Binding-site contacts:
Ligand atom C2 contacts residue GLY173 of chain 1.A at 4.0 Å.
Ligand atom C3 contacts residue TRP213 of chain 1.A at 3.9 Å (hydrophobic).
Ligand atom O4 contacts residue GLY173 of chain 1.A at 3.3 Å (h-bond).
Ligand atom C6 contacts residue ASP283 of chain 1.A at 3.3 Å.
Ligand atom O3 contacts residue HIS85 of chain 1.A at 3.0 Å (h-bond).
Ligand atom C4 contacts residue VAL206 of chain 1.A at 3.8 Å (hydrophobic).
Ligand atom C3 contacts residue HIS85 of chain 1.A at 3.9 Å.
Ligand atom C2 contacts residue HIS86 of chain 1.A at 3.4 Å.
Ligand atom O2 contacts residue ALA174 of chain 1.A at 3.3 Å.
Ligand atom O2 contacts residue ALA174 of chain 1.A at 3.9 Å.
Ligand atom C1 contacts residue ALA174 of chain 1.A at 3.8 Å (hydrophobic).
Ligand atom C3 contacts residue GLU237 of chain 1.A at 3.1 Å.
Ligand atom O4 contacts residue HIS36 of chain 1.A at 2.5 Å (h-bond).
Ligand atom O3 contacts residue ALA174 of chain 1.A at 3.6 Å.
Ligand atom O6 contacts residue TRP213 of chain 1.A at 3.2 Å (h-bond).
Ligand atom C4 contacts residue HIS36 of chain 1.A at 3.2 Å.
Ligand atom C4 contacts residue TRP213 of chain 1.A at 3.7 Å (hydrophobic).
Ligand atom C3 contacts residue TRP290 of chain 1.A at 3.8 Å (hydrophobic).
Ligand atom C2 contacts residue ALA174 of chain 1.A at 4.0 Å (hydrophobic).
Ligand atom C4 contacts residue TRP290 of chain 1.A at 3.8 Å (hydrophobic).
Ligand atom O3 contacts residue TRP47 of chain 1.A at 3.6 Å.
Ligand atom O4 contacts residue TYR131 of chain 1.A at 3.1 Å (h-bond).
Ligand atom O4 contacts residue HIS85 of chain 1.A at 3.1 Å (h-bond).
Ligand atom C6 contacts residue TRP213 of chain 1.A at 3.5 Å (hydrophobic).
Ligand atom C5 contacts residue TRP290 of chain 1.A at 3.6 Å (hydrophobic).
Ligand atom O3 contacts residue GLY173 of chain 1.A at 3.3 Å.
Ligand atom C6 contacts residue TRP170 of chain 1.A at 3.7 Å (hydrophobic).
Ligand atom O3 contacts residue GLU237 of chain 1.A at 2.5 Å (salt-bridge).
Ligand atom C5 contacts residue TRP213 of chain 1.A at 3.5 Å (hydrophobic).
Ligand atom C6 contacts residue TRP47 of chain 1.A at 3.8 Å (hydrophobic).
Ligand atom O3 contacts residue VAL206 of chain 1.A at 3.8 Å.
Ligand atom C2 contacts residue ALA174 of chain 1.A at 3.6 Å (hydrophobic).
Ligand atom C6 contacts residue TRP290 of chain 1.A at 3.6 Å (hydrophobic).
Ligand atom O2 contacts residue HIS86 of chain 1.A at 2.8 Å (h-bond).
Ligand atom O2 contacts residue TRP47 of chain 1.A at 2.8 Å (h-bond).
Ligand atom O6 contacts residue ASP283 of chain 1.A at 2.5 Å (salt-bridge).
Ligand atom C6 contacts residue PHE34 of chain 1.A at 4.0 Å (hydrophobic).
Ligand atom C6 contacts residue TRP170 of chain 1.A at 3.9 Å (hydrophobic).
Ligand atom O4 contacts residue VAL206 of chain 1.A at 3.4 Å.
Ligand atom C8 contacts residue TRP213 of chain 1.A at 3.8 Å (hydrophobic).

The protein below binds the small molecule below.
Small molecule (SMILES): CC(=O)N[C@@H]1[C@@H](O[C@@H]2O[C@H](CO)[C@H](O)[C@H](O)[C@H]2O)[C@H](O[C@@H]2O[C@@H](C)[C@@H](O)[C@@H](O)[C@@H]2O)[C@@H](CO)O[C@H]1O

Sequence of chain 1.A:
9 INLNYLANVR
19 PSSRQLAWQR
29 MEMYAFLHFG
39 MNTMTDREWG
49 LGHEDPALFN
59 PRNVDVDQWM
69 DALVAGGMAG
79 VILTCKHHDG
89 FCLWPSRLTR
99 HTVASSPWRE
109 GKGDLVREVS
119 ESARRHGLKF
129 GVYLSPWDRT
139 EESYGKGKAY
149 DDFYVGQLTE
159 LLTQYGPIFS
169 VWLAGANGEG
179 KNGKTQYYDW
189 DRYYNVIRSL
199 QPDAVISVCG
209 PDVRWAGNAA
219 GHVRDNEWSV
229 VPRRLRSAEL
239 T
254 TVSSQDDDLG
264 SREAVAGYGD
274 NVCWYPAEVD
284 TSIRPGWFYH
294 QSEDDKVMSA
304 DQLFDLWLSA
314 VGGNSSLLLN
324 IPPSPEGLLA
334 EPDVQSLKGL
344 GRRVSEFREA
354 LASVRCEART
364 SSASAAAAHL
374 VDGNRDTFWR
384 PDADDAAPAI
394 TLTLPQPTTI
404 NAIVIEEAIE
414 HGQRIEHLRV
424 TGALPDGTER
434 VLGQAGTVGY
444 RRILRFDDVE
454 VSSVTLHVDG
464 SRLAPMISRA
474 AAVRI